The small molecule below binds the protein below.
Small molecule (SMILES): CC(=O)N[C@H]1[C@H](O[C@H]2[C@H](O)[C@@H](NC(C)=O)CO[C@@H]2CO[C@@H]2O[C@@H](C)[C@@H](O)[C@@H](O)[C@@H]2O)O[C@H](CO)[C@@H](O[C@@H]2O[C@H](CO)[C@@H](O)[C@H](O)[C@@H]2O)[C@@H]1O

Binding-site contacts:
Ligand atom C7 contacts residue ASN70 of chain 1.C at 2.9 Å.
Ligand atom C2 contacts residue ASN70 of chain 1.C at 2.5 Å.
Ligand atom C7 contacts residue ILE39 of chain 1.C at 4.1 Å (hydrophobic).
Ligand atom N2 contacts residue ASN70 of chain 1.C at 2.9 Å (h-bond).
Ligand atom O7 contacts residue ILE39 of chain 1.C at 3.1 Å (h-bond).
Ligand atom C5 contacts residue ASN70 of chain 1.C at 3.7 Å.
Ligand atom C6 contacts residue THR40 of chain 1.C at 3.8 Å.
Ligand atom O7 contacts residue VAL38 of chain 1.C at 3.9 Å.
Ligand atom C7 contacts residue GLY37 of chain 1.C at 3.9 Å.
Ligand atom N2 contacts residue GLY37 of chain 1.C at 4.3 Å.
Ligand atom C8 contacts residue ASN70 of chain 1.C at 4.2 Å.
Ligand atom C7 contacts residue VAL38 of chain 1.C at 4.5 Å (hydrophobic).
Ligand atom C3 contacts residue ASN70 of chain 1.C at 3.8 Å.
Ligand atom C4 contacts residue ASN70 of chain 1.C at 4.3 Å.
Ligand atom C1 contacts residue ASN70 of chain 1.C at 1.5 Å.
Ligand atom O5 contacts residue ASN70 of chain 1.C at 2.4 Å (h-bond).
Ligand atom O7 contacts residue GLY37 of chain 1.C at 4.1 Å.
Ligand atom C6 contacts residue ILE39 of chain 1.C at 3.8 Å (hydrophobic).
Ligand atom C8 contacts residue GLY37 of chain 1.C at 4.0 Å.
Ligand atom O7 contacts residue ASN70 of chain 1.C at 2.5 Å (h-bond).

Sequence of chain 1.C:
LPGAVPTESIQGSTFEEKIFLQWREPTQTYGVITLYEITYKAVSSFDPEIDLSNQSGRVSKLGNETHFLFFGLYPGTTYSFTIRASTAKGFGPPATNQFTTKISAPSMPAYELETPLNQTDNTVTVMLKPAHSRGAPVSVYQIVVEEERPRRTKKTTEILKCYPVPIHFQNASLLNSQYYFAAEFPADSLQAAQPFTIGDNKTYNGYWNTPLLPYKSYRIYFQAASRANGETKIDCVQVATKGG